Binding-site contacts:
Ligand atom OAH contacts residue GLY74 of chain 1.A at 3.6 Å (h-bond).
Ligand atom CAK contacts residue GLN72 of chain 1.A at 3.6 Å.
Ligand atom OAH contacts residue ASN75 of chain 1.A at 3.0 Å (h-bond).
Ligand atom CAJ contacts residue GLN44 of chain 1.A at 3.3 Å.
Ligand atom NAB contacts residue ARG209 of chain 1.A at 2.8 Å (salt-bridge).
Ligand atom CAN contacts residue CYS217 of chain 1.A at 1.8 Å (hydrophobic).
Ligand atom OAF contacts residue GLY74 of chain 1.A at 2.8 Å (h-bond).
Ligand atom CAJ contacts residue GLU208 of chain 1.A at 3.3 Å.
Ligand atom NAB contacts residue GLU208 of chain 1.A at 3.0 Å (salt-bridge).
Ligand atom CAM contacts residue CYS217 of chain 1.A at 3.2 Å (hydrophobic).
Ligand atom CAQ contacts residue GLY218 of chain 1.A at 3.4 Å.
Ligand atom OAF contacts residue SER219 of chain 1.A at 2.6 Å (h-bond).
Ligand atom NAC contacts residue ASN11 of chain 1.A at 3.0 Å (h-bond).
Ligand atom OAH contacts residue CYS217 of chain 1.A at 3.6 Å.
Ligand atom NAB contacts residue GLN44 of chain 1.A at 3.6 Å (h-bond).
Ligand atom CAQ contacts residue CYS73 of chain 1.A at 3.5 Å (hydrophobic).
Ligand atom NAC contacts residue CYS73 of chain 1.A at 3.0 Å (h-bond).
Ligand atom OAH contacts residue CYS73 of chain 1.A at 3.5 Å (h-bond).
Ligand atom OAE contacts residue ASN157 of chain 1.A at 3.0 Å (h-bond).
Ligand atom OAG contacts residue VAL70 of chain 1.A at 3.5 Å.
Ligand atom CAM contacts residue GLU208 of chain 1.A at 3.6 Å.
Ligand atom OAE contacts residue ASN190 of chain 1.A at 3.1 Å (h-bond).
Ligand atom OAH contacts residue ASN11 of chain 1.A at 3.4 Å (h-bond).
Ligand atom CAQ contacts residue CYS217 of chain 1.A at 3.0 Å (hydrophobic).
Ligand atom CAS contacts residue ASN190 of chain 1.A at 3.4 Å.
Ligand atom CAQ contacts residue GLY74 of chain 1.A at 3.5 Å.
Ligand atom OAF contacts residue GLY218 of chain 1.A at 3.5 Å (h-bond).
Ligand atom OAG contacts residue ARG209 of chain 1.A at 2.8 Å (salt-bridge).
Ligand atom OAG contacts residue ASN64 of chain 1.A at 2.8 Å (h-bond).
Ligand atom OAE contacts residue ARG209 of chain 1.A at 2.9 Å (salt-bridge).
Ligand atom CAP contacts residue ARG209 of chain 1.A at 3.5 Å.
Ligand atom CAP contacts residue ASN190 of chain 1.A at 3.6 Å.
Ligand atom CAN contacts residue GLU208 of chain 1.A at 3.2 Å.
Ligand atom CAT contacts residue CYS217 of chain 1.A at 2.8 Å (hydrophobic).
Ligand atom CAT contacts residue CYS73 of chain 1.A at 3.6 Å (hydrophobic).
Ligand atom NAB contacts residue ASN64 of chain 1.A at 2.8 Å (h-bond).
Ligand atom OAF contacts residue CYS73 of chain 1.A at 3.5 Å.
Ligand atom OAH contacts residue GLY218 of chain 1.A at 2.9 Å (h-bond).
Ligand atom OAF contacts residue CYS217 of chain 1.A at 3.3 Å (h-bond).
Ligand atom NAC contacts residue GLN44 of chain 1.A at 3.1 Å (h-bond).

Sequence of chain 1.A:
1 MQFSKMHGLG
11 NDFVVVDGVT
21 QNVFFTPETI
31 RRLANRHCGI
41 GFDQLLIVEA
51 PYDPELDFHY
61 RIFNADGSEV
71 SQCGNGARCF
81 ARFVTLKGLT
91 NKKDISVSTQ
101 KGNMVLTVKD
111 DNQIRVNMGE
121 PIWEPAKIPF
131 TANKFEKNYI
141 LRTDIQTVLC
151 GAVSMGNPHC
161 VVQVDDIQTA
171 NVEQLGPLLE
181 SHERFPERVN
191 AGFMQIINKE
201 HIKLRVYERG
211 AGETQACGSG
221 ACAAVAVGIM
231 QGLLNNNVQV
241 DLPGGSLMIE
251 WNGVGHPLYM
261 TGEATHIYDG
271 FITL

A small-molecule ligand and the protein it binds are described below.
Small molecule (SMILES): C[C@@](N)(CCC[C@H](N)C(=O)O)C(=O)O